Sequence of chain 2.A:
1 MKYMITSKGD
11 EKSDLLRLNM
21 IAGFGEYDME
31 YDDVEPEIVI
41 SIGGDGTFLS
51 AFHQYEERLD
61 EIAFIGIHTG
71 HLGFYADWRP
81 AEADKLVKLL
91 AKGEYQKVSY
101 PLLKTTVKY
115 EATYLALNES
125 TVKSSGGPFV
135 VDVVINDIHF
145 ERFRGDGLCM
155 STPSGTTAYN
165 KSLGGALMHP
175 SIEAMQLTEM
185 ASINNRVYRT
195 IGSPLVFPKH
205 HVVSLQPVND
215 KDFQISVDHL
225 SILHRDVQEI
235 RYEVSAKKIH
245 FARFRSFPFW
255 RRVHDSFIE

Sequence of chain 3.A:
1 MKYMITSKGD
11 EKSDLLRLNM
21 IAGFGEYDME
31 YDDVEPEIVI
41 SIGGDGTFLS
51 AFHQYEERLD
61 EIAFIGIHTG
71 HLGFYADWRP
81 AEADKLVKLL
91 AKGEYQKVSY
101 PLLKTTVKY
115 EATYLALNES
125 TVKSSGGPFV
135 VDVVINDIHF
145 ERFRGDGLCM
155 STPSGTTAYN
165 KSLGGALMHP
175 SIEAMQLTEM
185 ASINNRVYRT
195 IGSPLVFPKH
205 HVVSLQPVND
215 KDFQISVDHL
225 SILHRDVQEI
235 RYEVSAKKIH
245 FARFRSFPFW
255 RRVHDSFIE

The small molecule below binds the protein below.
Small molecule (SMILES): Nc1ncnc2c1ncn2[C@@H]1O[C@H](CO[P](=O)(O)O[P](=O)(O)OC[C@H]2O[C@@H](n3cnc4c(N)ncnc43)[C@H](OP(=O)(O)O)[C@@H]2O)[C@@H](O)[C@H]1O

Binding-site contacts:
Ligand atom N1A contacts residue THR161 of chain 3.A at 2.6 Å (h-bond).
Ligand atom O17 contacts residue HIS223 of chain 3.A at 3.0 Å (h-bond).
Ligand atom P2D contacts residue ASP45 of chain 3.A at 3.6 Å.
Ligand atom N7A contacts residue ASN122 of chain 3.A at 2.9 Å (h-bond).
Ligand atom N1B contacts residue ILE187 of chain 2.A at 3.4 Å.
Ligand atom N1B contacts residue ALA185 of chain 2.A at 3.6 Å.
Ligand atom C2E contacts residue GLU123 of chain 3.A at 3.4 Å.
Ligand atom O13 contacts residue ASP45 of chain 3.A at 3.0 Å (salt-bridge).
Ligand atom O12 contacts residue HIS71 of chain 3.A at 3.0 Å (h-bond).
Ligand atom N6B contacts residue TYR163 of chain 3.A at 3.5 Å.
Ligand atom O16 contacts residue GLY46 of chain 3.A at 3.2 Å.
Ligand atom C3E contacts residue GLU123 of chain 3.A at 3.2 Å.
Ligand atom C8A contacts residue ASP45 of chain 3.A at 3.6 Å.
Ligand atom N6B contacts residue ALA185 of chain 2.A at 3.1 Å (h-bond).
Ligand atom N6B contacts residue ASP150 of chain 2.A at 2.9 Å (salt-bridge).
Ligand atom O13 contacts residue GLY46 of chain 3.A at 3.2 Å (h-bond).
Ligand atom C6A contacts residue ALA162 of chain 3.A at 3.6 Å (hydrophobic).
Ligand atom P2D contacts residue HIS71 of chain 3.A at 3.7 Å.
Ligand atom N6A contacts residue THR161 of chain 3.A at 3.5 Å (h-bond).
Ligand atom C2B contacts residue SER166 of chain 3.A at 2.9 Å.
Ligand atom N1A contacts residue PHE74 of chain 3.A at 3.5 Å.
Ligand atom O11 contacts residue HIS71 of chain 3.A at 3.3 Å (h-bond).
Ligand atom N3B contacts residue TYR163 of chain 3.A at 3.4 Å.
Ligand atom O3E contacts residue ASN122 of chain 3.A at 3.2 Å (h-bond).
Ligand atom C6A contacts residue THR161 of chain 3.A at 3.5 Å.
Ligand atom C2A contacts residue PHE74 of chain 3.A at 3.4 Å (hydrophobic).
Ligand atom O3E contacts residue GLU123 of chain 3.A at 2.7 Å (salt-bridge).
Ligand atom N6A contacts residue SER158 of chain 3.A at 3.1 Å (h-bond).
Ligand atom O2E contacts residue GLU123 of chain 3.A at 2.5 Å (salt-bridge).
Ligand atom C6B contacts residue TYR163 of chain 3.A at 3.4 Å (hydrophobic).
Ligand atom O17 contacts residue GLY46 of chain 3.A at 3.4 Å.
Ligand atom O2E contacts residue TYR163 of chain 3.A at 3.2 Å (h-bond).
Ligand atom N1B contacts residue TYR163 of chain 3.A at 3.6 Å.
Ligand atom C2B contacts residue ILE187 of chain 2.A at 3.4 Å (hydrophobic).
Ligand atom O11 contacts residue ASP45 of chain 3.A at 3.1 Å (salt-bridge).
Ligand atom C5B contacts residue TYR163 of chain 3.A at 3.5 Å (hydrophobic).
Ligand atom C2A contacts residue THR161 of chain 3.A at 3.1 Å.
Ligand atom O2E contacts residue ALA162 of chain 3.A at 3.1 Å.
Ligand atom N6A contacts residue ASN122 of chain 3.A at 3.2 Å (h-bond).
Ligand atom N1B contacts residue SER166 of chain 3.A at 3.1 Å (h-bond).